Sequence of chain 1.C:
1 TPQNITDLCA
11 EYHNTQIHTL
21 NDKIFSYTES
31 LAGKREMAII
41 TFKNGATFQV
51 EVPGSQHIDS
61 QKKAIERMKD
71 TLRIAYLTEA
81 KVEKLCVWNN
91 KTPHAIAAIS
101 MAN

Binding-site contacts:
Ligand atom O6 contacts residue HIS57 of chain 1.C at 3.8 Å.
Ligand atom O5 contacts residue GLN56 of chain 1.C at 3.6 Å (h-bond).
Ligand atom C3 contacts residue GLU51 of chain 1.C at 4.5 Å.
Ligand atom O6 contacts residue GLN61 of chain 1.C at 3.0 Å (h-bond).
Ligand atom O4 contacts residue HIS57 of chain 1.C at 4.4 Å.
Ligand atom C5 contacts residue GLU51 of chain 1.C at 4.5 Å.
Ligand atom C2 contacts residue ASN90 of chain 1.C at 4.0 Å.
Ligand atom O4 contacts residue LYS91 of chain 1.C at 2.9 Å (salt-bridge).
Ligand atom O3 contacts residue TRP88 of chain 1.C at 3.7 Å.
Ligand atom C6 contacts residue GLN61 of chain 1.C at 3.9 Å.
Ligand atom C3 contacts residue TRP88 of chain 1.C at 3.6 Å (hydrophobic).
Ligand atom O4 contacts residue GLU51 of chain 1.C at 2.6 Å (salt-bridge).
Ligand atom C6 contacts residue GLU51 of chain 1.C at 4.3 Å.
Ligand atom C4 contacts residue TRP88 of chain 1.C at 3.6 Å (hydrophobic).
Ligand atom C4 contacts residue GLU51 of chain 1.C at 3.4 Å.
Ligand atom O6 contacts residue TRP88 of chain 1.C at 4.0 Å.
Ligand atom C3 contacts residue LYS91 of chain 1.C at 3.7 Å.
Ligand atom C6 contacts residue GLN56 of chain 1.C at 3.5 Å.
Ligand atom C6 contacts residue HIS57 of chain 1.C at 3.5 Å.
Ligand atom C5 contacts residue TRP88 of chain 1.C at 3.7 Å (hydrophobic).
Ligand atom O3 contacts residue LYS91 of chain 1.C at 2.8 Å (salt-bridge).
Ligand atom O2 contacts residue ASN90 of chain 1.C at 2.9 Å (h-bond).
Ligand atom C3 contacts residue ASN90 of chain 1.C at 3.6 Å.
Ligand atom C6 contacts residue TRP88 of chain 1.C at 3.9 Å (hydrophobic).
Ligand atom O3 contacts residue GLU51 of chain 1.C at 4.2 Å.
Ligand atom O6 contacts residue GLN56 of chain 1.C at 3.1 Å (h-bond).
Ligand atom C5 contacts residue GLN56 of chain 1.C at 4.2 Å.
Ligand atom C2 contacts residue LYS91 of chain 1.C at 3.9 Å.
Ligand atom O1 contacts residue GLN56 of chain 1.C at 4.4 Å.
Ligand atom C4 contacts residue LYS91 of chain 1.C at 3.8 Å.
Ligand atom O3 contacts residue ASN90 of chain 1.C at 2.6 Å (h-bond).
Ligand atom O4 contacts residue GLN56 of chain 1.C at 3.4 Å.

This protein binds this small molecule.
Small molecule (SMILES): OC[C@H]1O[C@@H](O)[C@H](O)[C@@H](O)[C@H]1O